Binding-site contacts:
Ligand atom C2 contacts residue ASN167 of chain 1.A at 2.5 Å.
Ligand atom C7 contacts residue ASN167 of chain 1.A at 3.9 Å.
Ligand atom C1 contacts residue ASN167 of chain 1.A at 1.4 Å.
Ligand atom N2 contacts residue ASN167 of chain 1.A at 2.9 Å (h-bond).
Ligand atom O7 contacts residue ASN167 of chain 1.A at 4.4 Å.
Ligand atom C5 contacts residue ASN167 of chain 1.A at 3.7 Å.
Ligand atom O6 contacts residue ASN167 of chain 1.A at 3.9 Å.
Ligand atom C3 contacts residue ASN167 of chain 1.A at 3.8 Å.
Ligand atom O5 contacts residue ASN167 of chain 1.A at 2.4 Å (h-bond).
Ligand atom C4 contacts residue ASN167 of chain 1.A at 4.2 Å.

Sequence of chain 1.A:
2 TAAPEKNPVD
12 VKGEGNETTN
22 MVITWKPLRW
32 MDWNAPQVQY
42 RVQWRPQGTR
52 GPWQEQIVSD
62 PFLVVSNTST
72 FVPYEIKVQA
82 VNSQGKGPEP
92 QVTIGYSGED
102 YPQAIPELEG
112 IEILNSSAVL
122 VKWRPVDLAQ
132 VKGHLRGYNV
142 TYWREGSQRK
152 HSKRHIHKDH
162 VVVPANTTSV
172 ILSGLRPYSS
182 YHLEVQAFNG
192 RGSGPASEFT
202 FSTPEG

This small molecule binds to this protein.
Small molecule (SMILES): CC(=O)N[C@@H]1[C@@H](O)[C@H](O)[C@@H](CO)O[C@H]1O